Sequence of chain 2.E:
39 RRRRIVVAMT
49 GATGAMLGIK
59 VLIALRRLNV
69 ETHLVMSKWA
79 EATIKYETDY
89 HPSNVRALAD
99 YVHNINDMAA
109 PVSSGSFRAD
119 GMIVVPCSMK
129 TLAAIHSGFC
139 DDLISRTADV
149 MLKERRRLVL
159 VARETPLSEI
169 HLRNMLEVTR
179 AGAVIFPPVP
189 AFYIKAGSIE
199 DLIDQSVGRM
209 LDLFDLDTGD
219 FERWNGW

Binding-site contacts:
Ligand atom O1 contacts residue GLY113 of chain 2.E at 3.9 Å.
Ligand atom C4 contacts residue TRP222 of chain 2.A at 3.2 Å (hydrophobic).
Ligand atom C3 contacts residue SER112 of chain 2.E at 3.7 Å.
Ligand atom C4 contacts residue MET106 of chain 2.E at 3.8 Å (hydrophobic).
Ligand atom O3A contacts residue TYR191 of chain 2.A at 3.0 Å (h-bond).
Ligand atom O2A contacts residue ARG144 of chain 2.E at 3.1 Å (salt-bridge).
Ligand atom PB contacts residue ARG207 of chain 2.A at 3.7 Å.
Ligand atom C5 contacts residue TRP222 of chain 2.A at 3.4 Å (hydrophobic).
Ligand atom O1B contacts residue ARG161 of chain 2.B at 3.7 Å.
Ligand atom C1 contacts residue TYR191 of chain 2.A at 3.9 Å (hydrophobic).
Ligand atom PA contacts residue GLY113 of chain 2.E at 3.9 Å.
Ligand atom O1A contacts residue SER112 of chain 2.E at 3.7 Å.
Ligand atom O3B contacts residue ARG161 of chain 2.B at 3.5 Å (salt-bridge).
Ligand atom C2 contacts residue FMN1 of chain 2.M at 3.5 Å.
Ligand atom O1A contacts residue ARG207 of chain 2.A at 3.4 Å (salt-bridge).
Ligand atom O3A contacts residue SER112 of chain 2.E at 3.9 Å.
Ligand atom PA contacts residue SER112 of chain 2.E at 3.7 Å.
Ligand atom C3 contacts residue FMN1 of chain 2.M at 3.6 Å.
Ligand atom PB contacts residue TYR191 of chain 2.A at 3.2 Å.
Ligand atom PA contacts residue LYS151 of chain 2.E at 3.9 Å.
Ligand atom O1A contacts residue LYS151 of chain 2.E at 2.9 Å (salt-bridge).
Ligand atom O2B contacts residue ARG207 of chain 2.A at 2.3 Å (salt-bridge).
Ligand atom C5 contacts residue SER112 of chain 2.E at 3.8 Å.
Ligand atom O1 contacts residue SER112 of chain 2.E at 3.0 Å (h-bond).
Ligand atom O3B contacts residue GLN203 of chain 2.A at 3.1 Å (h-bond).
Ligand atom C2 contacts residue SER112 of chain 2.E at 3.8 Å.
Ligand atom C1 contacts residue SER112 of chain 2.E at 3.7 Å.
Ligand atom O1A contacts residue GLY113 of chain 2.E at 2.8 Å (h-bond).
Ligand atom O2A contacts residue LYS151 of chain 2.E at 3.7 Å.
Ligand atom C4 contacts residue FMN1 of chain 2.M at 3.3 Å.
Ligand atom O3B contacts residue ALA189 of chain 2.A at 3.2 Å.
Ligand atom O2B contacts residue GLN203 of chain 2.A at 3.7 Å.
Ligand atom O3B contacts residue TYR191 of chain 2.A at 2.9 Å (h-bond).
Ligand atom O1B contacts residue ARG207 of chain 2.A at 3.8 Å.
Ligand atom O1 contacts residue ARG144 of chain 2.E at 3.9 Å.
Ligand atom O2A contacts residue GLU162 of chain 2.B at 3.0 Å (salt-bridge).
Ligand atom O1B contacts residue THR163 of chain 2.B at 2.9 Å (h-bond).
Ligand atom O2B contacts residue TYR191 of chain 2.A at 3.2 Å (h-bond).
Ligand atom C5 contacts residue TYR191 of chain 2.A at 3.6 Å (hydrophobic).
Ligand atom C1 contacts residue FMN1 of chain 2.M at 3.8 Å.

Sequence of chain 2.B:
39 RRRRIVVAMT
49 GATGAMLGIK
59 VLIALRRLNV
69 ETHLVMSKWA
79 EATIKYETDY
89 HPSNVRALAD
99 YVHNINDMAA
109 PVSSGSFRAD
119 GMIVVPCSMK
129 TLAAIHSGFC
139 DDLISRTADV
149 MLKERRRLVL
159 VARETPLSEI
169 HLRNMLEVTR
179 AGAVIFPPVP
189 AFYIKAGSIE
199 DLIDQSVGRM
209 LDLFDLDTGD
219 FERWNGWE

The protein below binds the small molecule below.
Small molecule (SMILES): CC(C)=CCO[P](=O)(O)OP(=O)(O)O

Sequence of chain 2.A:
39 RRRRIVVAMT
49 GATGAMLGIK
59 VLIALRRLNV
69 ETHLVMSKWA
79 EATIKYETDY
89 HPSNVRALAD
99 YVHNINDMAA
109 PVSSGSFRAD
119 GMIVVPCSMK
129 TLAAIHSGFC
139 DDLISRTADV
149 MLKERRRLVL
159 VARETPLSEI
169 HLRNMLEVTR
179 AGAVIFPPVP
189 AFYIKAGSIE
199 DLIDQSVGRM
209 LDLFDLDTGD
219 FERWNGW